Binding-site contacts:
Ligand atom O8 contacts residue THR165 of chain 1.B at 3.6 Å.
Ligand atom C7 contacts residue ZN1 of chain 1.J at 3.7 Å.
Ligand atom O14 contacts residue ASP30 of chain 1.B at 2.5 Å (salt-bridge).
Ligand atom C3 contacts residue CA1 of chain 1.K at 3.5 Å.
Ligand atom P9 contacts residue CA1 of chain 1.K at 3.1 Å.
Ligand atom C7 contacts residue THR165 of chain 1.B at 3.4 Å.
Ligand atom P9 contacts residue HIS164 of chain 1.B at 3.6 Å.
Ligand atom C7 contacts residue ILE183 of chain 1.B at 3.7 Å (hydrophobic).
Ligand atom O12 contacts residue THR165 of chain 1.B at 2.7 Å (h-bond).
Ligand atom O11 contacts residue ARG161 of chain 1.B at 2.9 Å (salt-bridge).
Ligand atom C6 contacts residue ASP30 of chain 1.B at 3.4 Å.
Ligand atom O13 contacts residue GLU26 of chain 1.B at 2.8 Å (salt-bridge).
Ligand atom O11 contacts residue ARG25 of chain 1.B at 2.8 Å (salt-bridge).
Ligand atom O11 contacts residue CA1 of chain 1.K at 2.4 Å.
Ligand atom O8 contacts residue ZN1 of chain 1.J at 3.5 Å.
Ligand atom P9 contacts residue ZN1 of chain 1.J at 3.2 Å.
Ligand atom C2 contacts residue GLU185 of chain 1.B at 3.4 Å.
Ligand atom O13 contacts residue CA1 of chain 1.K at 2.6 Å.
Ligand atom O13 contacts residue ZN1 of chain 1.J at 2.4 Å.
Ligand atom O10 contacts residue HIS164 of chain 1.B at 2.8 Å (h-bond).
Ligand atom C6 contacts residue ZN1 of chain 1.J at 3.1 Å.
Ligand atom O12 contacts residue GLY163 of chain 1.B at 3.4 Å.
Ligand atom O14 contacts residue HIS164 of chain 1.B at 3.1 Å.
Ligand atom C5 contacts residue GLU185 of chain 1.B at 3.4 Å.
Ligand atom O12 contacts residue ARG161 of chain 1.B at 2.8 Å (salt-bridge).
Ligand atom C3 contacts residue GLU185 of chain 1.B at 3.4 Å.
Ligand atom O8 contacts residue CA1 of chain 1.K at 2.9 Å.
Ligand atom O10 contacts residue GLU26 of chain 1.B at 3.0 Å (salt-bridge).
Ligand atom C5 contacts residue ZN1 of chain 1.J at 3.2 Å.
Ligand atom O1 contacts residue PHE101 of chain 1.B at 3.0 Å.
Ligand atom O11 contacts residue GLU26 of chain 1.B at 3.3 Å (salt-bridge).
Ligand atom O4 contacts residue CA1 of chain 1.K at 2.7 Å.
Ligand atom C5 contacts residue CA1 of chain 1.K at 3.5 Å.
Ligand atom O1 contacts residue CYS55 of chain 1.B at 3.6 Å (h-bond).
Ligand atom O12 contacts residue HIS164 of chain 1.B at 3.1 Å (h-bond).
Ligand atom O14 contacts residue ZN1 of chain 1.J at 2.2 Å.
Ligand atom C2 contacts residue CYS55 of chain 1.B at 3.7 Å (hydrophobic).
Ligand atom O10 contacts residue ARG25 of chain 1.B at 3.3 Å (salt-bridge).
Ligand atom O10 contacts residue ZN1 of chain 1.J at 2.1 Å.
Ligand atom O10 contacts residue GLY163 of chain 1.B at 3.7 Å.

Sequence of chain 1.B:
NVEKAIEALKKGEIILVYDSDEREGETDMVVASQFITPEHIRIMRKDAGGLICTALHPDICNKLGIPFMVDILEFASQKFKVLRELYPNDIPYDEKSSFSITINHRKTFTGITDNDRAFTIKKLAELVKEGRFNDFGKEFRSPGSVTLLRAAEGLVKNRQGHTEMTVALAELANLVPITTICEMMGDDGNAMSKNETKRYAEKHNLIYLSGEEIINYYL

This protein binds this small molecule.
Small molecule (SMILES): O=C(CO)[C@H](O)[C@H](O)COP(=O)(O)O